Sequence of chain 1.A:
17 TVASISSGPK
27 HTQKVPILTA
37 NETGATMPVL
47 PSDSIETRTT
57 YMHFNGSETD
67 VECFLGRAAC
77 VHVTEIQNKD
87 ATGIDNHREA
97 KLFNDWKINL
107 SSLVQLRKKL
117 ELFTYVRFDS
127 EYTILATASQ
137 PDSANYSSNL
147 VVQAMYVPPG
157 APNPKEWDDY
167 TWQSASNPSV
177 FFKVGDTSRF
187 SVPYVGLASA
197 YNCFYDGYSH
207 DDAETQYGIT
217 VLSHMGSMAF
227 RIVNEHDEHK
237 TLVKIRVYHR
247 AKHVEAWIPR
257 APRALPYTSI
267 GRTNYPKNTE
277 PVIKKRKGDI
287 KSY

Binding-site contacts:
Ligand atom C4 contacts residue MET224 of chain 1.A at 3.8 Å (hydrophobic).
Ligand atom C5B contacts residue TYR197 of chain 1.A at 3.8 Å (hydrophobic).
Ligand atom C3 contacts residue PHE186 of chain 1.A at 3.8 Å (hydrophobic).
Ligand atom C6B contacts residue LEU106 of chain 1.A at 4.0 Å (hydrophobic).
Ligand atom C3C contacts residue VAL188 of chain 1.A at 3.3 Å (hydrophobic).
Ligand atom C5 contacts residue TYR152 of chain 1.A at 3.8 Å (hydrophobic).
Ligand atom C31 contacts residue ALA150 of chain 1.A at 3.1 Å (hydrophobic).
Ligand atom N2 contacts residue PRO174 of chain 1.A at 3.9 Å.
Ligand atom C4C contacts residue ILE104 of chain 1.A at 3.9 Å (hydrophobic).
Ligand atom O1 contacts residue TYR152 of chain 1.A at 3.9 Å.
Ligand atom C4 contacts residue PHE186 of chain 1.A at 3.6 Å (hydrophobic).
Ligand atom C2C contacts residue VAL188 of chain 1.A at 3.2 Å (hydrophobic).
Ligand atom CM1 contacts residue SER107 of chain 1.A at 3.9 Å.
Ligand atom O1 contacts residue ALA24 of chain 1.C at 3.6 Å.
Ligand atom C31 contacts residue PRO174 of chain 1.A at 3.4 Å (hydrophobic).
Ligand atom C1C contacts residue TYR152 of chain 1.A at 4.0 Å (hydrophobic).
Ligand atom C6C contacts residue VAL191 of chain 1.A at 3.2 Å (hydrophobic).
Ligand atom O1B contacts residue ILE104 of chain 1.A at 3.9 Å.
Ligand atom O1 contacts residue PHE186 of chain 1.A at 3.5 Å.
Ligand atom C4A contacts residue ASN198 of chain 1.A at 3.9 Å.
Ligand atom C31 contacts residue SER175 of chain 1.A at 3.6 Å.
Ligand atom C7C contacts residue VAL191 of chain 1.A at 4.0 Å (hydrophobic).
Ligand atom C2C contacts residue TYR152 of chain 1.A at 4.0 Å (hydrophobic).
Ligand atom C5C contacts residue ILE104 of chain 1.A at 3.8 Å (hydrophobic).
Ligand atom O1B contacts residue TYR128 of chain 1.A at 3.9 Å.
Ligand atom C3 contacts residue PRO174 of chain 1.A at 3.8 Å (hydrophobic).
Ligand atom C7C contacts residue TYR128 of chain 1.A at 3.6 Å (hydrophobic).
Ligand atom C4 contacts residue TYR152 of chain 1.A at 3.9 Å (hydrophobic).
Ligand atom N2 contacts residue ALA24 of chain 1.C at 3.4 Å.
Ligand atom N2 contacts residue PHE186 of chain 1.A at 3.7 Å.
Ligand atom C4C contacts residue TYR152 of chain 1.A at 3.8 Å (hydrophobic).
Ligand atom C3C contacts residue TYR128 of chain 1.A at 3.9 Å (hydrophobic).
Ligand atom C6B contacts residue TYR197 of chain 1.A at 3.7 Å (hydrophobic).
Ligand atom C7C contacts residue TYR197 of chain 1.A at 3.8 Å (hydrophobic).
Ligand atom C31 contacts residue VAL176 of chain 1.A at 3.3 Å (hydrophobic).
Ligand atom C5B contacts residue LEU106 of chain 1.A at 3.8 Å (hydrophobic).
Ligand atom O1 contacts residue VAL188 of chain 1.A at 3.8 Å.
Ligand atom C4B contacts residue LEU106 of chain 1.A at 4.0 Å (hydrophobic).
Ligand atom C5C contacts residue TYR128 of chain 1.A at 3.5 Å (hydrophobic).
Ligand atom C5 contacts residue PHE186 of chain 1.A at 3.5 Å (hydrophobic).

A protein and the small-molecule ligand that binds it are described below.
Small molecule (SMILES): Cc1cc(CCCCCCCOc2ccc(C3=N[C@@H](C)CO3)cc2)on1

Sequence of chain 1.C:
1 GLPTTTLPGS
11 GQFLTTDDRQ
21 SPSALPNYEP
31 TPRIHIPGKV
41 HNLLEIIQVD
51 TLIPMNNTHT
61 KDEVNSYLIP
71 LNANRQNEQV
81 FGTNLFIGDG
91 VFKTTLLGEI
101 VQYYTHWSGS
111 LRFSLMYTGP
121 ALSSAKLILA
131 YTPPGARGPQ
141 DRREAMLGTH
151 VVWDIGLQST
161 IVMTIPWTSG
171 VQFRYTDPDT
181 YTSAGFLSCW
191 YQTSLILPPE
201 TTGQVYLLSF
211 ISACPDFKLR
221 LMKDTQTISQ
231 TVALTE